The protein below binds the small molecule below.
Small molecule (SMILES): CCCC[C@H](CC)COC(=O)c1ccccc1C(=O)O

Sequence of chain 1.A:
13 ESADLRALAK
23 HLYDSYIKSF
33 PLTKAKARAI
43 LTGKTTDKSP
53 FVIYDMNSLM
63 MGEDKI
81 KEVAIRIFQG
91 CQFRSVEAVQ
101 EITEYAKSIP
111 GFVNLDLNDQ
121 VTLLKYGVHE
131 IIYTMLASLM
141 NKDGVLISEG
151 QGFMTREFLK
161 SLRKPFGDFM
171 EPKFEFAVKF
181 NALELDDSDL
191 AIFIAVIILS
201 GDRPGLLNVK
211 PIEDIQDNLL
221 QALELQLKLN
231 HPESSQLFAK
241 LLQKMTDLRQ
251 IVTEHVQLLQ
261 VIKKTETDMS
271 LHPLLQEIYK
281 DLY

Binding-site contacts:
Ligand atom C15 contacts residue MET170 of chain 1.A at 4.0 Å (hydrophobic).
Ligand atom C3 contacts residue GLN92 of chain 1.A at 3.6 Å.
Ligand atom C13 contacts residue LEU136 of chain 1.A at 4.0 Å (hydrophobic).
Ligand atom C14 contacts residue QGL1 of chain 1.D at 3.2 Å.
Ligand atom C4 contacts residue CYS91 of chain 1.A at 3.6 Å (hydrophobic).
Ligand atom C6 contacts residue SER95 of chain 1.A at 3.3 Å.
Ligand atom C11 contacts residue ARG94 of chain 1.A at 3.7 Å.
Ligand atom C5 contacts residue CYS91 of chain 1.A at 3.2 Å (hydrophobic).
Ligand atom O2 contacts residue TYR133 of chain 1.A at 3.2 Å.
Ligand atom C2 contacts residue HIS255 of chain 1.A at 3.8 Å.
Ligand atom O1 contacts residue CYS91 of chain 1.A at 3.4 Å (h-bond).
Ligand atom O contacts residue LEU275 of chain 1.A at 3.7 Å.
Ligand atom O contacts residue HIS255 of chain 1.A at 3.6 Å (h-bond).
Ligand atom C contacts residue HIS129 of chain 1.A at 3.6 Å.
Ligand atom O1 contacts residue SER95 of chain 1.A at 3.1 Å (h-bond).
Ligand atom C15 contacts residue VAL145 of chain 1.A at 3.8 Å (hydrophobic).
Ligand atom C7 contacts residue SER95 of chain 1.A at 3.1 Å.
Ligand atom C13 contacts residue CYS91 of chain 1.A at 3.4 Å (hydrophobic).
Ligand atom O contacts residue TYR279 of chain 1.A at 3.0 Å (h-bond).
Ligand atom C1 contacts residue HIS255 of chain 1.A at 3.6 Å.
Ligand atom C10 contacts residue SER95 of chain 1.A at 3.3 Å.
Ligand atom C5 contacts residue PHE169 of chain 1.A at 4.0 Å (hydrophobic).
Ligand atom C contacts residue SER95 of chain 1.A at 3.2 Å.
Ligand atom C11 contacts residue ILE132 of chain 1.A at 3.7 Å (hydrophobic).
Ligand atom C2 contacts residue GLN92 of chain 1.A at 3.8 Å.
Ligand atom O contacts residue HIS129 of chain 1.A at 3.2 Å (h-bond).
Ligand atom C4 contacts residue PHE88 of chain 1.A at 3.4 Å (hydrophobic).
Ligand atom C5 contacts residue HIS255 of chain 1.A at 4.0 Å.
Ligand atom C contacts residue TYR279 of chain 1.A at 3.8 Å (hydrophobic).
Ligand atom C13 contacts residue MET170 of chain 1.A at 3.9 Å (hydrophobic).
Ligand atom C12 contacts residue CYS91 of chain 1.A at 3.5 Å (hydrophobic).
Ligand atom C3 contacts residue PHE88 of chain 1.A at 3.3 Å (hydrophobic).
Ligand atom C14 contacts residue CYS91 of chain 1.A at 3.6 Å (hydrophobic).
Ligand atom C10 contacts residue ILE132 of chain 1.A at 3.6 Å (hydrophobic).
Ligand atom C contacts residue HIS255 of chain 1.A at 3.8 Å.
Ligand atom C1 contacts residue SER95 of chain 1.A at 3.4 Å.
Ligand atom O3 contacts residue HIS129 of chain 1.A at 3.3 Å (h-bond).
Ligand atom C6 contacts residue HIS255 of chain 1.A at 3.8 Å.
Ligand atom O3 contacts residue SER95 of chain 1.A at 2.7 Å (h-bond).
Ligand atom O2 contacts residue SER95 of chain 1.A at 3.6 Å.